Binding-site contacts:
Ligand atom N1 contacts residue DC3 of chain 1.B at 2.6 Å (h-bond).
Ligand atom N6 contacts residue DA1 of chain 1.B at 3.3 Å (h-bond).
Ligand atom O6 contacts residue DC3 of chain 1.B at 2.6 Å (h-bond).
Ligand atom N3 contacts residue DA1 of chain 1.B at 2.7 Å (h-bond).
Ligand atom O3' contacts residue GLY172 of chain 1.A at 3.0 Å (h-bond).
Ligand atom N2 contacts residue DC4 of chain 1.B at 2.4 Å (h-bond).
Ligand atom C2' contacts residue GLN94 of chain 1.A at 3.3 Å.
Ligand atom N2 contacts residue DC3 of chain 1.B at 2.6 Å (h-bond).
Ligand atom N3 contacts residue DG5 of chain 1.B at 2.9 Å (h-bond).
Ligand atom C2 contacts residue DG5 of chain 1.B at 3.4 Å.
Ligand atom O2 contacts residue DG5 of chain 1.B at 2.6 Å (h-bond).
Ligand atom N1 contacts residue DT2 of chain 1.B at 2.7 Å (h-bond).
Ligand atom O2 contacts residue DA1 of chain 1.B at 3.3 Å.
Ligand atom N6 contacts residue DT7 of chain 1.B at 2.8 Å (h-bond).
Ligand atom N6 contacts residue DG5 of chain 1.B at 3.1 Å (h-bond).
Ligand atom C2 contacts residue DC4 of chain 1.B at 3.2 Å.
Ligand atom O4 contacts residue DA8 of chain 1.B at 2.8 Å (h-bond).
Ligand atom N1 contacts residue DT7 of chain 1.B at 2.7 Å (h-bond).
Ligand atom O4 contacts residue DA1 of chain 1.B at 2.9 Å (h-bond).
Ligand atom N6 contacts residue QBT6 of chain 1.B at 2.7 Å (h-bond).
Ligand atom N2 contacts residue DG5 of chain 1.B at 3.3 Å (h-bond).
Ligand atom N1 contacts residue DG5 of chain 1.B at 3.4 Å (h-bond).
Ligand atom C6 contacts residue QBT6 of chain 1.B at 3.4 Å.
Ligand atom N3 contacts residue DA8 of chain 1.B at 2.7 Å (h-bond).
Ligand atom N4 contacts residue DG5 of chain 1.B at 3.3 Å (h-bond).
Ligand atom O4 contacts residue DT7 of chain 1.B at 3.5 Å (h-bond).
Ligand atom C2 contacts residue DT7 of chain 1.B at 3.4 Å.
Ligand atom O3' contacts residue LEU96 of chain 1.A at 3.1 Å (h-bond).
Ligand atom N1 contacts residue QBT6 of chain 1.B at 2.6 Å (h-bond).
Ligand atom C6 contacts residue DC3 of chain 1.B at 3.5 Å.
Ligand atom N3 contacts residue DG5 of chain 1.B at 3.4 Å (h-bond).
Ligand atom O6 contacts residue DC4 of chain 1.B at 2.9 Å (h-bond).
Ligand atom O2 contacts residue ASP95 of chain 1.A at 3.2 Å.
Ligand atom C2 contacts residue DA8 of chain 1.B at 3.3 Å.
Ligand atom N1 contacts residue DC4 of chain 1.B at 2.7 Å (h-bond).
Ligand atom C2 contacts residue QBT6 of chain 1.B at 3.4 Å.
Ligand atom C6 contacts residue DC4 of chain 1.B at 3.4 Å.
Ligand atom C2 contacts residue DG5 of chain 1.B at 3.3 Å.
Ligand atom N6 contacts residue DT2 of chain 1.B at 3.1 Å (h-bond).
Ligand atom C2 contacts residue DT2 of chain 1.B at 3.4 Å.

Sequence of chain 1.A:
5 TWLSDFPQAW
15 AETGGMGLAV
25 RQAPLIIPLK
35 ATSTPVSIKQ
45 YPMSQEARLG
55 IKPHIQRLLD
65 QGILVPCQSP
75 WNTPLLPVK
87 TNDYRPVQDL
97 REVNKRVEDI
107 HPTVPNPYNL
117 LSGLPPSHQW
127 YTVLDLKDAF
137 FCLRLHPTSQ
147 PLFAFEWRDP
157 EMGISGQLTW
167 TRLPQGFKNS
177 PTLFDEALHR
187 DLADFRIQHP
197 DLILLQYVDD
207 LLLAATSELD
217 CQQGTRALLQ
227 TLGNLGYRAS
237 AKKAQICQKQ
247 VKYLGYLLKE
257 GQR

A small-molecule ligand and the protein it binds are described below.
Small molecule (SMILES): Cc1cn([C@H]2C[C@H](O[P](=O)(O)OC[C@H]3O[C@@H](n4cnc5c(N)ncnc54)C[C@@H]3O[P](=O)(O)OC[C@H]3O[C@@H](n4cnc5c(N)ncnc54)C[C@@H]3O[P](=O)(O)OC[C@H]3O[C@@H](n4ccc(N)nc4=O)C[C@@H]3O[P](=O)(O)OC[C@H]3O[C@@H](n4cnc5c(=O)nc(N)[nH]c54)C[C@@H]3O[P](=O)(O)OC[C@H]3O[C@@H](n4cnc5c(=O)nc(N)[nH]c54)C[C@@H]3O[P](=O)(O)OC[C@H]3O[C@@H](n4cnc5c(N)ncnc54)C[C@@H]3O[P](=O)(O)OC[C@H]3O[C@@H](n4cc(C)c(=O)[nH]c4=O)C[C@@H]3O)[C@@H](COP(=O)=O)O2)c(=O)[nH]c1=O